Sequence of chain 2.A:
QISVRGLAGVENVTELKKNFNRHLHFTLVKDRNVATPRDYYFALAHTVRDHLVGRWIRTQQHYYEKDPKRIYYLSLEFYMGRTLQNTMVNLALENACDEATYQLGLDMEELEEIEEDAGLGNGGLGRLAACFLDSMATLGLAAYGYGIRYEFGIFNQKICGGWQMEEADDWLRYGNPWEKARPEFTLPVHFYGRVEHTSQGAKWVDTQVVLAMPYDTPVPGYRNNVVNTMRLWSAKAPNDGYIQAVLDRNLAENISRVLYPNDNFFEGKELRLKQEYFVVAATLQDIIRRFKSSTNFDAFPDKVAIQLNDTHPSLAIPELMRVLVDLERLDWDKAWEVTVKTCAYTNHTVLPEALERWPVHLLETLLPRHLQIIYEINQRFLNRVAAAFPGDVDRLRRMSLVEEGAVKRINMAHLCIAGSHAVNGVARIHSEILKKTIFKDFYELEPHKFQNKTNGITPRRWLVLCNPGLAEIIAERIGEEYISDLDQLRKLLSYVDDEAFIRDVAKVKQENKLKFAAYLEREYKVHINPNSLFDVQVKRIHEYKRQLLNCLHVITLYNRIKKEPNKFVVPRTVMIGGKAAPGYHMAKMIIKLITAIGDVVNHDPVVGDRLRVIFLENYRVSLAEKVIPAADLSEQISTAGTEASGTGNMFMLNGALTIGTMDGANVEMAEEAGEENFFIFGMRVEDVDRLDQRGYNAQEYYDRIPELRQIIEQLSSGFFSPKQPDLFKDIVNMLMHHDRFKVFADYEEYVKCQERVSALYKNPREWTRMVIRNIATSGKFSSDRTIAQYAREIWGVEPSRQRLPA

A small-molecule ligand and the protein it binds are described below.
Small molecule (SMILES): O=c1[nH]c(=O)n([C@@H]2O[C@H](CO)[C@@H](O)[C@H](O)[C@H]2O)cc1F

Binding-site contacts:
Ligand atom C5A contacts residue ASN284 of chain 2.A at 3.7 Å.
Ligand atom O3 contacts residue GLU672 of chain 2.A at 2.6 Å (salt-bridge).
Ligand atom F1 contacts residue ASN284 of chain 2.A at 3.5 Å.
Ligand atom C6 contacts residue HIS377 of chain 2.A at 3.6 Å.
Ligand atom O5A contacts residue ASP283 of chain 2.A at 3.3 Å (salt-bridge).
Ligand atom C3 contacts residue GLY675 of chain 2.A at 3.8 Å.
Ligand atom O6 contacts residue ASN484 of chain 2.A at 2.7 Å (h-bond).
Ligand atom C5A contacts residue ASP283 of chain 2.A at 3.4 Å.
Ligand atom C2A contacts residue ASN284 of chain 2.A at 3.5 Å.
Ligand atom O3 contacts residue ALA673 of chain 2.A at 3.2 Å (h-bond).
Ligand atom C2 contacts residue GLU672 of chain 2.A at 3.7 Å.
Ligand atom F1 contacts residue THR378 of chain 2.A at 3.3 Å.
Ligand atom O3 contacts residue GLY675 of chain 2.A at 3.1 Å (h-bond).
Ligand atom C5 contacts residue LEU136 of chain 2.A at 3.8 Å (hydrophobic).
Ligand atom O5A contacts residue LEU136 of chain 2.A at 3.0 Å (h-bond).
Ligand atom N4 contacts residue ASN284 of chain 2.A at 3.7 Å.
Ligand atom O2 contacts residue ASN284 of chain 2.A at 3.4 Å (h-bond).
Ligand atom O4 contacts residue SER674 of chain 2.A at 3.4 Å.
Ligand atom O4 contacts residue ASN484 of chain 2.A at 3.6 Å.
Ligand atom O6 contacts residue VAL455 of chain 2.A at 3.7 Å.
Ligand atom C6 contacts residue GLY135 of chain 2.A at 3.8 Å.
Ligand atom C2 contacts residue HIS377 of chain 2.A at 3.6 Å.
Ligand atom C5 contacts residue GLY135 of chain 2.A at 3.7 Å.
Ligand atom O5A contacts residue GLY135 of chain 2.A at 3.2 Å (h-bond).
Ligand atom C6 contacts residue ASN484 of chain 2.A at 3.4 Å.
Ligand atom O2 contacts residue TYR573 of chain 2.A at 3.0 Å (h-bond).
Ligand atom C4 contacts residue GLY675 of chain 2.A at 3.7 Å.
Ligand atom C3A contacts residue ASN284 of chain 2.A at 3.6 Å.
Ligand atom O4 contacts residue GLY675 of chain 2.A at 2.7 Å (h-bond).
Ligand atom O6 contacts residue HIS377 of chain 2.A at 2.8 Å (h-bond).
Ligand atom C3A contacts residue ASP283 of chain 2.A at 3.6 Å.
Ligand atom C3 contacts residue GLU672 of chain 2.A at 3.3 Å.
Ligand atom C1A contacts residue HIS377 of chain 2.A at 3.3 Å.
Ligand atom O2 contacts residue GLU672 of chain 2.A at 3.0 Å (salt-bridge).
Ligand atom O3A contacts residue ASN284 of chain 2.A at 2.9 Å (h-bond).
Ligand atom C5A contacts residue LEU136 of chain 2.A at 3.6 Å (hydrophobic).
Ligand atom O3 contacts residue SER674 of chain 2.A at 3.0 Å (h-bond).
Ligand atom O3A contacts residue ASP283 of chain 2.A at 3.7 Å.
Ligand atom N4 contacts residue ASP283 of chain 2.A at 2.7 Å (salt-bridge).
Ligand atom O5 contacts residue LEU136 of chain 2.A at 3.5 Å (h-bond).